Binding-site contacts:
Ligand atom C5' contacts residue LYS43 of chain 1.L at 4.2 Å.
Ligand atom O2' contacts residue PRO44 of chain 1.L at 4.3 Å.
Ligand atom OP1 contacts residue LYS43 of chain 1.L at 4.3 Å.

Sequence of chain 1.L:
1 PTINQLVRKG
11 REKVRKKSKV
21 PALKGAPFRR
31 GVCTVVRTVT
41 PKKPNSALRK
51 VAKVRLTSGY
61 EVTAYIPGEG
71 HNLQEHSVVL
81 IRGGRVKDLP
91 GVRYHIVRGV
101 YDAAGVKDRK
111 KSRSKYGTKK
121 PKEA

A protein and the small-molecule ligand that binds it are described below.
Small molecule (SMILES): Nc1nc(=O)c2ncn([C@@H]3O[C@H](CO[P](=O)(O)O[C@H]4[C@@H](O)[C@H](n5cnc6c(N)ncnc65)O[C@@H]4CO[P](=O)(O)O[C@H]4[C@@H](O)[C@H](c5c[nH]c(=O)[nH]c5=O)O[C@@H]4CO[P](=O)(O)O[C@H]4[C@@H](O)[C@H](n5cnc6c(=O)nc(N)[nH]c65)O[C@@H]4CO[P](=O)(O)O[C@H]4C[C@H](n5ccc(=O)[nH]c5=O)O[C@@H]4CO[P](=O)(O)O[C@H]4[C@@H](O)[C@H](n5cnc6c(N)ncnc65)O[C@@H]4CO[P](=O)(O)O[C@H]4[C@@H](O)[C@H](n5cnc6c(N)ncnc65)O[C@@H]4COP(=O)=O)[C@@H](O)[C@H]3O)c2[nH]1